Sequence of chain 1.W:
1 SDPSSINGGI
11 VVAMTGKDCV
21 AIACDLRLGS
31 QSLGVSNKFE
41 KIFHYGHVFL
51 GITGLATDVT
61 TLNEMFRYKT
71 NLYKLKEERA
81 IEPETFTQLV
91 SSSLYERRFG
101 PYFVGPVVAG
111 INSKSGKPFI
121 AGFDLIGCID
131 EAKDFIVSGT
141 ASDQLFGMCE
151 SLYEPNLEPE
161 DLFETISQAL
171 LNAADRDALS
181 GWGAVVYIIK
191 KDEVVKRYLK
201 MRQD

The protein below binds the small molecule below.
Small molecule (SMILES): CCCCCC(=O)N[C@H](C(=O)N[C@@H](CC[S@@](C)=O)C(=O)N[C@@H](CC(C)C)[C@@H](O)[C@H](C)CO)C(C)C

Binding-site contacts:
Ligand atom C2 contacts residue ILE126 of chain 1.W at 3.6 Å (hydrophobic).
Ligand atom C17 contacts residue THR1 of chain 1.V at 1.4 Å.
Ligand atom O3 contacts residue SER20 of chain 1.V at 3.6 Å.
Ligand atom C27 contacts residue LYS33 of chain 1.V at 3.7 Å.
Ligand atom C5 contacts residue ASP124 of chain 1.W at 3.6 Å.
Ligand atom C16 contacts residue THR1 of chain 1.V at 2.4 Å.
Ligand atom C28 contacts residue ALA49 of chain 1.V at 3.7 Å (hydrophobic).
Ligand atom N3 contacts residue THR1 of chain 1.V at 3.7 Å.
Ligand atom C25 contacts residue GLY47 of chain 1.V at 3.4 Å.
Ligand atom C4 contacts residue ASP124 of chain 1.W at 3.4 Å.
Ligand atom C22 contacts residue THR1 of chain 1.V at 1.5 Å.
Ligand atom O8 contacts residue THR48 of chain 1.V at 3.3 Å.
Ligand atom O3 contacts residue THR21 of chain 1.V at 3.2 Å (h-bond).
Ligand atom O2 contacts residue ALA49 of chain 1.V at 2.8 Å (h-bond).
Ligand atom C26 contacts residue THR1 of chain 1.V at 3.4 Å.
Ligand atom N2 contacts residue THR21 of chain 1.V at 3.0 Å (h-bond).
Ligand atom C24 contacts residue SER129 of chain 1.V at 3.7 Å.
Ligand atom C16 contacts residue GLY47 of chain 1.V at 3.7 Å.
Ligand atom O7 contacts residue THR1 of chain 1.V at 3.4 Å (h-bond).
Ligand atom O7 contacts residue THR21 of chain 1.V at 3.4 Å (h-bond).
Ligand atom C27 contacts residue GLY45 of chain 1.V at 3.4 Å.
Ligand atom C28 contacts residue SER20 of chain 1.V at 3.6 Å.
Ligand atom C6 contacts residue THR21 of chain 1.V at 3.5 Å.
Ligand atom O2 contacts residue THR48 of chain 1.V at 3.6 Å.
Ligand atom C24 contacts residue THR1 of chain 1.V at 2.4 Å.
Ligand atom C8 contacts residue ASP124 of chain 1.W at 3.6 Å.
Ligand atom N3 contacts residue GLY47 of chain 1.V at 2.8 Å (h-bond).
Ligand atom C23 contacts residue ARG19 of chain 1.V at 3.3 Å.
Ligand atom C23 contacts residue THR1 of chain 1.V at 2.4 Å.
Ligand atom C22 contacts residue GLY168 of chain 1.V at 3.7 Å.
Ligand atom C26 contacts residue LYS33 of chain 1.V at 3.7 Å.
Ligand atom N1 contacts residue ASP124 of chain 1.W at 3.0 Å (salt-bridge).
Ligand atom C11 contacts residue GLY47 of chain 1.V at 3.3 Å.
Ligand atom C25 contacts residue THR1 of chain 1.V at 2.7 Å.
Ligand atom C29 contacts residue ARG98 of chain 1.W at 3.7 Å.
Ligand atom C9 contacts residue THR21 of chain 1.V at 3.6 Å.
Ligand atom O4 contacts residue GLY47 of chain 1.V at 3.2 Å (h-bond).
Ligand atom C23 contacts residue GLY168 of chain 1.V at 3.1 Å.
Ligand atom O4 contacts residue THR1 of chain 1.V at 2.3 Å (h-bond).
Ligand atom C15 contacts residue GLY47 of chain 1.V at 3.4 Å.

Sequence of chain 1.V:
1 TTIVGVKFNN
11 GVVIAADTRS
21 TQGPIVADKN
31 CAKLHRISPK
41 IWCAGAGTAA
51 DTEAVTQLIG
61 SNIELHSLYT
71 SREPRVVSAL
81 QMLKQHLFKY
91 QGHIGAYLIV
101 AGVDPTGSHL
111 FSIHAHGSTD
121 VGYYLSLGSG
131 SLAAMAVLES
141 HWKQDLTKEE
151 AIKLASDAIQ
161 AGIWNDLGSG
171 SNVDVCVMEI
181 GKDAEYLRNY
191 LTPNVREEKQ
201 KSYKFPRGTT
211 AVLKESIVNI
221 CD